Binding-site contacts:
Ligand atom C1 contacts residue ASN246 of chain 1.E at 1.4 Å.
Ligand atom O5 contacts residue ASN246 of chain 1.E at 2.3 Å (h-bond).
Ligand atom C7 contacts residue ASN246 of chain 1.E at 3.1 Å.
Ligand atom C8 contacts residue ASN246 of chain 1.E at 4.3 Å.
Ligand atom C1 contacts residue THR248 of chain 1.E at 4.2 Å.
Ligand atom C5 contacts residue THR248 of chain 1.E at 4.0 Å.
Ligand atom C4 contacts residue ASN246 of chain 1.E at 4.2 Å.
Ligand atom C2 contacts residue ASN246 of chain 1.E at 2.4 Å.
Ligand atom O5 contacts residue THR248 of chain 1.E at 3.6 Å.
Ligand atom N2 contacts residue ASN246 of chain 1.E at 2.9 Å (h-bond).
Ligand atom C6 contacts residue THR248 of chain 1.E at 3.7 Å.
Ligand atom C5 contacts residue ASN246 of chain 1.E at 3.6 Å.
Ligand atom C3 contacts residue ASN246 of chain 1.E at 3.8 Å.
Ligand atom O7 contacts residue ASN246 of chain 1.E at 2.9 Å (h-bond).

The protein below binds the small molecule below.
Small molecule (SMILES): CC(=O)N[C@@H]1[C@@H](O)[C@H](O)[C@@H](CO)O[C@H]1O

Sequence of chain 1.E:
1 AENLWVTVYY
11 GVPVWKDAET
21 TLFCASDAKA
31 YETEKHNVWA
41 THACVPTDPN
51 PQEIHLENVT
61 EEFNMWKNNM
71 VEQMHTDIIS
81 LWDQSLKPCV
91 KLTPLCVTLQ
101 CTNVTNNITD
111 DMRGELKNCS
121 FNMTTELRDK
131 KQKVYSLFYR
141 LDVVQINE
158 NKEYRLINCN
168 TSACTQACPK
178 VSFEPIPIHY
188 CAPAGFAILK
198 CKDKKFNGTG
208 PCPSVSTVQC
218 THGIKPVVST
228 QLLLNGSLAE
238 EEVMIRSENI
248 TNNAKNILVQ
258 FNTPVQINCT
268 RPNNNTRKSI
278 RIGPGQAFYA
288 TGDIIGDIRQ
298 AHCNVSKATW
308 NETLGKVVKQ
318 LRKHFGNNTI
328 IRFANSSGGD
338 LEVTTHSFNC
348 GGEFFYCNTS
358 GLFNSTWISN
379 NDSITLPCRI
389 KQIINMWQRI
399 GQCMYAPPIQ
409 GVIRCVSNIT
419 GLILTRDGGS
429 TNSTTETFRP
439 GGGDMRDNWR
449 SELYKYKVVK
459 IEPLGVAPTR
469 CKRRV